The small molecule below binds the protein below.
Small molecule (SMILES): Cc1n[nH]c(C)c1S(=O)(=O)Nc1ccc2c[nH]nc2c1

Sequence of chain 2.A:
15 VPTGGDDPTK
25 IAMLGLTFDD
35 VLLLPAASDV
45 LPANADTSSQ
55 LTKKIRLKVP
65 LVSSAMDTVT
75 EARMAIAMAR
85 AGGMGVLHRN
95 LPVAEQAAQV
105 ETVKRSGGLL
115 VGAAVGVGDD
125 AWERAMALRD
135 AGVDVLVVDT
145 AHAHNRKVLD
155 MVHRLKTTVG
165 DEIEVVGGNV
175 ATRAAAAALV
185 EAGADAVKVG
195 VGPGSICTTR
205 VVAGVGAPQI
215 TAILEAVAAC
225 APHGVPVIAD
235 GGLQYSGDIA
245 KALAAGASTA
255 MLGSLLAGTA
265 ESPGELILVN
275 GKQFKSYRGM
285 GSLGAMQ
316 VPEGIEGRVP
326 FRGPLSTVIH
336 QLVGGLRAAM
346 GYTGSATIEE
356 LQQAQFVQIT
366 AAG

Sequence of chain 3.A:
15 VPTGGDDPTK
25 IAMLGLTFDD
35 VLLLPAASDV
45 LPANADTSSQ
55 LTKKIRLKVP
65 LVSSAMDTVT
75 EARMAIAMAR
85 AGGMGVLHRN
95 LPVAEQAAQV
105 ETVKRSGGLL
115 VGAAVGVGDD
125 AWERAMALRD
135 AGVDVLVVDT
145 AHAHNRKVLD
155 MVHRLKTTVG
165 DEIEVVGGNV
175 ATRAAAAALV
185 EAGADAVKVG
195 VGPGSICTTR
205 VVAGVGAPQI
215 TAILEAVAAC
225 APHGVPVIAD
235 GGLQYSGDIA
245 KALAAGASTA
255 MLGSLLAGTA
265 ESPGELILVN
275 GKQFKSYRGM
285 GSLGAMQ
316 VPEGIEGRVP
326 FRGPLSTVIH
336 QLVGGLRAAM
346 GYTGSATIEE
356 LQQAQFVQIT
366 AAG

Binding-site contacts:
Ligand atom C17 contacts residue GLY196 of chain 2.A at 3.8 Å.
Ligand atom N18 contacts residue THR203 of chain 2.A at 4.0 Å.
Ligand atom C17 contacts residue GLY194 of chain 2.A at 3.1 Å.
Ligand atom C14 contacts residue IMP1 of chain 2.C at 3.6 Å.
Ligand atom C12 contacts residue IMP1 of chain 2.C at 3.2 Å.
Ligand atom C13 contacts residue IMP1 of chain 2.C at 3.1 Å.
Ligand atom O01 contacts residue MET284 of chain 2.A at 4.0 Å.
Ligand atom N18 contacts residue GLY194 of chain 2.A at 4.0 Å.
Ligand atom N19 contacts residue CYS201 of chain 2.A at 4.1 Å.
Ligand atom C05 contacts residue ALA145 of chain 2.A at 4.1 Å (hydrophobic).
Ligand atom C15 contacts residue IMP1 of chain 2.C at 3.4 Å.
Ligand atom O01 contacts residue GLY285 of chain 2.A at 3.2 Å.
Ligand atom C09 contacts residue GLU318 of chain 2.A at 3.7 Å.
Ligand atom N18 contacts residue IMP1 of chain 2.C at 4.2 Å.
Ligand atom N06 contacts residue ALA145 of chain 2.A at 3.6 Å (h-bond).
Ligand atom N19 contacts residue IMP1 of chain 2.C at 3.4 Å.
Ligand atom O01 contacts residue IMP1 of chain 2.C at 3.2 Å.
Ligand atom C14 contacts residue ALA145 of chain 2.A at 4.0 Å (hydrophobic).
Ligand atom N19 contacts residue THR203 of chain 2.A at 3.2 Å (h-bond).
Ligand atom N18 contacts residue GLY196 of chain 2.A at 3.1 Å (h-bond).
Ligand atom C05 contacts residue ARG93 of chain 2.A at 3.7 Å.
Ligand atom C15 contacts residue ASN173 of chain 2.A at 4.0 Å.
Ligand atom O20 contacts residue GLY285 of chain 2.A at 3.2 Å (h-bond).
Ligand atom C17 contacts residue VAL195 of chain 2.A at 3.8 Å (hydrophobic).
Ligand atom S02 contacts residue GLY285 of chain 2.A at 3.9 Å.
Ligand atom N19 contacts residue ALA145 of chain 2.A at 4.0 Å.
Ligand atom C13 contacts residue ALA145 of chain 2.A at 3.7 Å (hydrophobic).
Ligand atom O20 contacts residue MET284 of chain 2.A at 3.2 Å.
Ligand atom N18 contacts residue VAL195 of chain 2.A at 3.7 Å.
Ligand atom C04 contacts residue ALA145 of chain 2.A at 3.9 Å (hydrophobic).
Ligand atom C05 contacts residue ASP143 of chain 2.A at 3.7 Å.
Ligand atom C03 contacts residue ALA145 of chain 2.A at 4.0 Å (hydrophobic).
Ligand atom N10 contacts residue IMP1 of chain 2.C at 3.7 Å.
Ligand atom N19 contacts residue TYR347 of chain 3.A at 4.0 Å.
Ligand atom C08 contacts residue ALA145 of chain 2.A at 3.7 Å (hydrophobic).
Ligand atom N07 contacts residue ALA145 of chain 2.A at 3.4 Å.
Ligand atom C11 contacts residue IMP1 of chain 2.C at 3.5 Å.
Ligand atom C05 contacts residue THR144 of chain 2.A at 4.0 Å.
Ligand atom C16 contacts residue IMP1 of chain 2.C at 3.7 Å.
Ligand atom C12 contacts residue ALA145 of chain 2.A at 3.8 Å (hydrophobic).